Sequence of chain 1.B:
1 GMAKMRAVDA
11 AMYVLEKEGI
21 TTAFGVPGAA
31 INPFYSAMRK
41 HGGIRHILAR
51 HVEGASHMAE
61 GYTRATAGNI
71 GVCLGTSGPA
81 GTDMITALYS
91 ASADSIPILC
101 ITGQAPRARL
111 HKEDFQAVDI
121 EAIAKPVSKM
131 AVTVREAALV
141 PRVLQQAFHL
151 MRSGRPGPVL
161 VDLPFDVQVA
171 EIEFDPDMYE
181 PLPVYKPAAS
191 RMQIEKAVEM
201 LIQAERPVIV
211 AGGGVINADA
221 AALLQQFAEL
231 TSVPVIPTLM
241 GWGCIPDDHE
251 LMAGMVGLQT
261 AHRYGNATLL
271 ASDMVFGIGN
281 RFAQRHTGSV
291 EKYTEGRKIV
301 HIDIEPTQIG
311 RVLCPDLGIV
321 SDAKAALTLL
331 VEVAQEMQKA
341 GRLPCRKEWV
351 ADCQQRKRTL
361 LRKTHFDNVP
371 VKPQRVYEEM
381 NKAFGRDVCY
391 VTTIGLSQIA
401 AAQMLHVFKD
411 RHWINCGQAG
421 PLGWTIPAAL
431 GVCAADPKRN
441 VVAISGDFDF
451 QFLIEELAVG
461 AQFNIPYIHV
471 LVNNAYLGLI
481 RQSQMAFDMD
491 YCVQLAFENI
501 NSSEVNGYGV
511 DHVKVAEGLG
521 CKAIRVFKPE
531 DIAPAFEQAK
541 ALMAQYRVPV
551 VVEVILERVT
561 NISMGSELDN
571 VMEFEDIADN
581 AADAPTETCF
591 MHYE

Sequence of chain 2.B:
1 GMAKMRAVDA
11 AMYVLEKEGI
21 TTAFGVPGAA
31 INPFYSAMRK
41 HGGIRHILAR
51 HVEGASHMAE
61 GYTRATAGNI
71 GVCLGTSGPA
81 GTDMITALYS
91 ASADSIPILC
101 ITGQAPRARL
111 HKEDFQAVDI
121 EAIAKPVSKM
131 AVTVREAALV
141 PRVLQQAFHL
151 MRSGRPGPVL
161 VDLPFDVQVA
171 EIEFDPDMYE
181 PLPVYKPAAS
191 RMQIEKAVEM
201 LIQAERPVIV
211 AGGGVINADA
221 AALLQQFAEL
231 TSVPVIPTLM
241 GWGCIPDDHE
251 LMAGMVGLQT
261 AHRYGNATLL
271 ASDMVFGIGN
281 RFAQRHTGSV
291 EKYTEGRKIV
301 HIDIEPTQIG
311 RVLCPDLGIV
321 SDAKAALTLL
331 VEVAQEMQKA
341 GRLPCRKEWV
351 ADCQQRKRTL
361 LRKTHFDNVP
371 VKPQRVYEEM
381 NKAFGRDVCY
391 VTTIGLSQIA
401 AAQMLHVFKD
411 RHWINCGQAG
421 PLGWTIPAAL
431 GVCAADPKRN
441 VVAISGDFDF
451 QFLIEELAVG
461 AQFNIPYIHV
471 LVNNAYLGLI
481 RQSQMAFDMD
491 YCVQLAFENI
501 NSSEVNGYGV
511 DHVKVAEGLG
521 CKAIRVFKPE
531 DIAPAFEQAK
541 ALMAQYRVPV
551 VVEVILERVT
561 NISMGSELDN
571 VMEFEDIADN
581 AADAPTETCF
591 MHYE

The small molecule below binds the protein below.
Small molecule (SMILES): COC1=C(OC)C(=O)C(C)=CC1=O

Binding-site contacts:
Ligand atom CM2 contacts residue VAL493 of chain 2.B at 3.5 Å (hydrophobic).
Ligand atom O1 contacts residue PHE463 of chain 1.B at 3.8 Å.
Ligand atom C2 contacts residue PHE463 of chain 1.B at 4.1 Å (hydrophobic).
Ligand atom CM5 contacts residue TYR491 of chain 2.B at 4.5 Å (hydrophobic).
Ligand atom C1 contacts residue PHE463 of chain 1.B at 4.0 Å (hydrophobic).
Ligand atom O1 contacts residue LEU48 of chain 1.B at 3.5 Å.
Ligand atom O2 contacts residue LEU48 of chain 1.B at 4.4 Å.
Ligand atom C6 contacts residue PHE463 of chain 1.B at 4.4 Å (hydrophobic).
Ligand atom C6 contacts residue CYS492 of chain 2.B at 3.5 Å (hydrophobic).
Ligand atom O1 contacts residue CYS492 of chain 2.B at 3.3 Å.
Ligand atom C2 contacts residue CYS492 of chain 2.B at 4.1 Å (hydrophobic).
Ligand atom O2 contacts residue GLN494 of chain 2.B at 3.6 Å.
Ligand atom O2 contacts residue CYS492 of chain 2.B at 4.2 Å.
Ligand atom C5 contacts residue HIS46 of chain 1.B at 4.0 Å.
Ligand atom CM2 contacts residue CYS492 of chain 2.B at 3.5 Å (hydrophobic).
Ligand atom O1 contacts residue HIS46 of chain 1.B at 3.3 Å (h-bond).
Ligand atom C6 contacts residue HIS46 of chain 1.B at 3.2 Å.
Ligand atom C1 contacts residue HIS46 of chain 1.B at 3.9 Å.
Ligand atom O2 contacts residue GLN462 of chain 1.B at 3.7 Å.
Ligand atom CM2 contacts residue LEU48 of chain 1.B at 4.2 Å (hydrophobic).
Ligand atom C1 contacts residue CYS492 of chain 2.B at 3.7 Å (hydrophobic).
Ligand atom CM2 contacts residue GLN494 of chain 2.B at 3.2 Å.
Ligand atom CM5 contacts residue HIS46 of chain 1.B at 4.2 Å.
Ligand atom CM2 contacts residue GLN462 of chain 1.B at 4.3 Å.
Ligand atom O2 contacts residue PHE463 of chain 1.B at 4.0 Å.